Binding-site contacts:
Ligand atom O5 contacts residue ASN416 of chain 3.C at 2.4 Å (h-bond).
Ligand atom O7 contacts residue NAG1 of chain 3.EA at 3.3 Å (h-bond).
Ligand atom O7 contacts residue ASN416 of chain 3.C at 4.3 Å.
Ligand atom C7 contacts residue ASN416 of chain 3.C at 3.5 Å.
Ligand atom C7 contacts residue ASN232 of chain 3.C at 4.0 Å.
Ligand atom C2 contacts residue ASN416 of chain 3.C at 2.4 Å.
Ligand atom C1 contacts residue ASN416 of chain 3.C at 1.4 Å.
Ligand atom C1 contacts residue PRO261 of chain 3.C at 4.3 Å (hydrophobic).
Ligand atom O6 contacts residue PRO261 of chain 3.C at 3.4 Å.
Ligand atom C3 contacts residue ASN416 of chain 3.C at 3.8 Å.
Ligand atom C6 contacts residue PRO261 of chain 3.C at 3.9 Å (hydrophobic).
Ligand atom C5 contacts residue ASN416 of chain 3.C at 3.7 Å.
Ligand atom O5 contacts residue PRO261 of chain 3.C at 3.4 Å.
Ligand atom C7 contacts residue NAG1 of chain 3.EA at 4.5 Å.
Ligand atom C4 contacts residue ASN416 of chain 3.C at 4.2 Å.
Ligand atom C8 contacts residue ASN232 of chain 3.C at 4.3 Å.
Ligand atom C8 contacts residue ASN416 of chain 3.C at 3.6 Å.
Ligand atom O7 contacts residue ASN232 of chain 3.C at 3.0 Å (h-bond).
Ligand atom N2 contacts residue ASN416 of chain 3.C at 2.8 Å (h-bond).
Ligand atom C5 contacts residue PRO261 of chain 3.C at 4.3 Å (hydrophobic).

Sequence of chain 3.C:
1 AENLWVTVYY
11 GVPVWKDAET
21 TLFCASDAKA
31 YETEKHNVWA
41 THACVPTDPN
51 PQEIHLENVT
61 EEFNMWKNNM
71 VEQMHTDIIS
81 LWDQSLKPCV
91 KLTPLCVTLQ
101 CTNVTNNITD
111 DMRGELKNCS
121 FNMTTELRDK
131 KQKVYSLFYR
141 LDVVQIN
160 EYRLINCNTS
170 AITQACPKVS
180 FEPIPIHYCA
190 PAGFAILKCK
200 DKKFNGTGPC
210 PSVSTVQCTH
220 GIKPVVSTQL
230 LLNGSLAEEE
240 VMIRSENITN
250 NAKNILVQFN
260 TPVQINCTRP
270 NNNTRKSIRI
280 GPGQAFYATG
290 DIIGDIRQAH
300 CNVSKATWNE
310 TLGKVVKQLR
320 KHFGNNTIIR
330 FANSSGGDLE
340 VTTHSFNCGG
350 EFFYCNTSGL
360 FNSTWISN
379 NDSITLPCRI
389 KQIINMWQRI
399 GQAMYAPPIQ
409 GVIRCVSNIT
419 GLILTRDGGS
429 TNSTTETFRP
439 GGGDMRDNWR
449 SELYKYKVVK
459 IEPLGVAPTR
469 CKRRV

This small molecule binds to this protein.
Small molecule (SMILES): CC(=O)N[C@H]1[C@H](O[C@H]2[C@H](O)[C@@H](NC(C)=O)CO[C@@H]2CO)O[C@H](CO)[C@@H](O[C@@H]2O[C@H](CO)[C@@H](O)[C@H](O)[C@@H]2O)[C@@H]1O